This protein binds this small molecule.
Small molecule (SMILES): O=C(O)CCC(=O)C(=O)O

Binding-site contacts:
Ligand atom O4 contacts residue LYS58 of chain 1.A at 3.1 Å (salt-bridge).
Ligand atom C2 contacts residue GLN39 of chain 1.A at 3.4 Å.
Ligand atom O2 contacts residue ATP1 of chain 1.F at 3.0 Å (h-bond).
Ligand atom O3 contacts residue LYS58 of chain 1.A at 2.8 Å (salt-bridge).
Ligand atom C3 contacts residue LEU56 of chain 1.A at 3.9 Å (hydrophobic).
Ligand atom O5 contacts residue MG1 of chain 1.D at 2.2 Å.
Ligand atom O4 contacts residue PHE86 of chain 1.A at 4.0 Å.
Ligand atom C1 contacts residue ATP1 of chain 1.F at 3.5 Å.
Ligand atom O5 contacts residue GLY87 of chain 1.A at 3.1 Å (h-bond).
Ligand atom O1 contacts residue GLY37 of chain 1.A at 2.9 Å (h-bond).
Ligand atom O4 contacts residue GLY87 of chain 1.A at 3.8 Å.
Ligand atom C4 contacts residue PHE86 of chain 1.A at 3.8 Å (hydrophobic).
Ligand atom C4 contacts residue GLY87 of chain 1.A at 4.1 Å.
Ligand atom O1 contacts residue LYS40 of chain 1.A at 3.5 Å (salt-bridge).
Ligand atom O1 contacts residue GLY41 of chain 1.A at 2.7 Å (h-bond).
Ligand atom O2 contacts residue GLU38 of chain 1.A at 3.3 Å (salt-bridge).
Ligand atom C2 contacts residue MG1 of chain 1.D at 3.0 Å.
Ligand atom O2 contacts residue GLN39 of chain 1.A at 2.7 Å (h-bond).
Ligand atom C5 contacts residue LYS58 of chain 1.A at 3.4 Å.
Ligand atom C3 contacts residue GLY41 of chain 1.A at 3.5 Å.
Ligand atom O5 contacts residue PHE86 of chain 1.A at 3.4 Å.
Ligand atom O5 contacts residue ATP1 of chain 1.F at 3.0 Å (h-bond).
Ligand atom C5 contacts residue PHE86 of chain 1.A at 4.0 Å (hydrophobic).
Ligand atom C4 contacts residue ILE42 of chain 1.A at 3.4 Å (hydrophobic).
Ligand atom C2 contacts residue ATP1 of chain 1.F at 3.5 Å.
Ligand atom C1 contacts residue GLY37 of chain 1.A at 3.2 Å.
Ligand atom O1 contacts residue ARG36 of chain 1.A at 3.6 Å.
Ligand atom O2 contacts residue GLY37 of chain 1.A at 3.0 Å (h-bond).
Ligand atom C3 contacts residue ILE42 of chain 1.A at 3.7 Å (hydrophobic).
Ligand atom O4 contacts residue ARG9 of chain 1.A at 3.5 Å (salt-bridge).
Ligand atom C1 contacts residue GLY41 of chain 1.A at 3.8 Å.
Ligand atom O3 contacts residue GLY87 of chain 1.A at 3.5 Å.
Ligand atom C1 contacts residue MG1 of chain 1.D at 2.9 Å.
Ligand atom C5 contacts residue GLY87 of chain 1.A at 3.5 Å.
Ligand atom O3 contacts residue LEU56 of chain 1.A at 3.9 Å.
Ligand atom O1 contacts residue MG1 of chain 1.D at 4.0 Å.
Ligand atom O5 contacts residue GLN39 of chain 1.A at 2.9 Å (h-bond).
Ligand atom O2 contacts residue MG1 of chain 1.D at 2.1 Å.
Ligand atom O1 contacts residue GLN39 of chain 1.A at 4.0 Å.
Ligand atom C1 contacts residue GLN39 of chain 1.A at 3.4 Å.

Sequence of chain 1.A:
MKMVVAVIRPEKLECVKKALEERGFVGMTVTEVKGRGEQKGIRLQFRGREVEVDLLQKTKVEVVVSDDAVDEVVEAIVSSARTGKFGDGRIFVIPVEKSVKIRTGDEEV